This protein binds this small molecule.
Small molecule (SMILES): CC(=O)N[C@@H]1[C@@H](O)[C@H](O)[C@@H](CO)O[C@H]1O

Sequence of chain 4.B:
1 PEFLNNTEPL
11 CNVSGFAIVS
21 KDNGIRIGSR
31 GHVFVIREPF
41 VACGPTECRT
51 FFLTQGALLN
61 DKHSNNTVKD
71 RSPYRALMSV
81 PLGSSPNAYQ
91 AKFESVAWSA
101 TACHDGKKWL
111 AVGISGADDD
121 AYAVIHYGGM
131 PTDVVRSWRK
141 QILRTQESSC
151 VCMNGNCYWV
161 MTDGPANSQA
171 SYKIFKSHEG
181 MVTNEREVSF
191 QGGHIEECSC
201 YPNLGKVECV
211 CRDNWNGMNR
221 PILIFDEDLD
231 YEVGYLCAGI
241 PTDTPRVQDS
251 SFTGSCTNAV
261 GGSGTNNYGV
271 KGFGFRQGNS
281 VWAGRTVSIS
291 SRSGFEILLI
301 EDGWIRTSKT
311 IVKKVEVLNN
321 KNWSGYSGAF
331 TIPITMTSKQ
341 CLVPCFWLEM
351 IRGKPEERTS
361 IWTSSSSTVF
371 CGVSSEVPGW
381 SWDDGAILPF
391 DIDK

Binding-site contacts:
Ligand atom N2 contacts residue ILE361 of chain 4.B at 4.0 Å.
Ligand atom C7 contacts residue ILE361 of chain 4.B at 4.1 Å (hydrophobic).
Ligand atom O5 contacts residue ASN65 of chain 4.B at 2.4 Å (h-bond).
Ligand atom C7 contacts residue ASN65 of chain 4.B at 3.1 Å.
Ligand atom C4 contacts residue ASN65 of chain 4.B at 4.2 Å.
Ligand atom C8 contacts residue ASN65 of chain 4.B at 4.3 Å.
Ligand atom C5 contacts residue ASN65 of chain 4.B at 3.6 Å.
Ligand atom C8 contacts residue ILE361 of chain 4.B at 3.8 Å (hydrophobic).
Ligand atom C8 contacts residue ILE392 of chain 4.B at 3.9 Å (hydrophobic).
Ligand atom C8 contacts residue LYS62 of chain 4.B at 4.3 Å.
Ligand atom O7 contacts residue ASN65 of chain 4.B at 3.0 Å (h-bond).
Ligand atom C1 contacts residue ASN65 of chain 4.B at 1.4 Å.
Ligand atom C3 contacts residue ASN65 of chain 4.B at 3.7 Å.
Ligand atom O7 contacts residue LYS62 of chain 4.B at 4.1 Å.
Ligand atom N2 contacts residue ASN65 of chain 4.B at 2.8 Å (h-bond).
Ligand atom C2 contacts residue ASN65 of chain 4.B at 2.3 Å.